A small-molecule ligand and the protein it binds are described below.
Small molecule (SMILES): CC(C)C[C@H](NC(=O)OCc1c(F)c(F)c(F)c(F)c1F)C(=O)N[C@@H](C[C@@H]1C=CNC1=O)C(O)S(=O)(=O)O

Binding-site contacts:
Ligand atom C25 contacts residue YM11 of chain 1.F at 0.1 Å.
Ligand atom C13 contacts residue YM11 of chain 1.F at 0.2 Å.
Ligand atom O02 contacts residue YM11 of chain 1.F at 1.3 Å.
Ligand atom C05 contacts residue YM11 of chain 1.F at 0.1 Å.
Ligand atom C08 contacts residue YM11 of chain 1.F at 0.1 Å.
Ligand atom O33 contacts residue YM11 of chain 1.F at 0.4 Å (h-bond).
Ligand atom F28 contacts residue YM11 of chain 1.F at 0.1 Å.
Ligand atom C01 contacts residue CYS149 of chain 1.B at 1.8 Å (hydrophobic).
Ligand atom O10 contacts residue YM11 of chain 1.F at 0.1 Å (h-bond).
Ligand atom C23 contacts residue YM11 of chain 1.F at 0.0 Å.
Ligand atom C16 contacts residue YM11 of chain 1.F at 0.1 Å.
Ligand atom C21 contacts residue GLU170 of chain 1.B at 2.8 Å.
Ligand atom N07 contacts residue YM11 of chain 1.F at 0.1 Å (h-bond).
Ligand atom O34 contacts residue YM11 of chain 1.F at 0.2 Å (h-bond).
Ligand atom N11 contacts residue YM11 of chain 1.F at 0.2 Å (h-bond).
Ligand atom C22 contacts residue YM11 of chain 1.F at 0.1 Å.
Ligand atom N18 contacts residue GLN193 of chain 1.B at 2.8 Å (h-bond).
Ligand atom C17 contacts residue YM11 of chain 1.F at 0.1 Å.
Ligand atom C04 contacts residue YM11 of chain 1.F at 0.1 Å.
Ligand atom C03 contacts residue YM11 of chain 1.F at 0.2 Å.
Ligand atom O02 contacts residue CYS149 of chain 1.B at 2.6 Å (h-bond).
Ligand atom F30 contacts residue YM11 of chain 1.F at 0.2 Å.
Ligand atom C09 contacts residue YM11 of chain 1.F at 0.1 Å.
Ligand atom F24 contacts residue YM11 of chain 1.F at 0.0 Å.
Ligand atom C14 contacts residue YM11 of chain 1.F at 0.1 Å.
Ligand atom O10 contacts residue HIS167 of chain 1.B at 2.8 Å (h-bond).
Ligand atom N18 contacts residue YM11 of chain 1.F at 0.1 Å (h-bond).
Ligand atom C21 contacts residue YM11 of chain 1.F at 0.1 Å.
Ligand atom F32 contacts residue YM11 of chain 1.F at 0.2 Å.
Ligand atom O20 contacts residue YM11 of chain 1.F at 0.1 Å (h-bond).
Ligand atom C03 contacts residue CYS149 of chain 1.B at 2.7 Å (hydrophobic).
Ligand atom C29 contacts residue YM11 of chain 1.F at 0.1 Å.
Ligand atom C31 contacts residue YM11 of chain 1.F at 0.1 Å.
Ligand atom F26 contacts residue YM11 of chain 1.F at 0.1 Å.
Ligand atom C19 contacts residue YM11 of chain 1.F at 0.2 Å.
Ligand atom C15 contacts residue YM11 of chain 1.F at 0.1 Å.
Ligand atom C12 contacts residue YM11 of chain 1.F at 0.2 Å.
Ligand atom C27 contacts residue YM11 of chain 1.F at 0.1 Å.
Ligand atom C01 contacts residue YM11 of chain 1.F at 0.2 Å.
Ligand atom C06 contacts residue YM11 of chain 1.F at 0.1 Å.

Sequence of chain 1.B:
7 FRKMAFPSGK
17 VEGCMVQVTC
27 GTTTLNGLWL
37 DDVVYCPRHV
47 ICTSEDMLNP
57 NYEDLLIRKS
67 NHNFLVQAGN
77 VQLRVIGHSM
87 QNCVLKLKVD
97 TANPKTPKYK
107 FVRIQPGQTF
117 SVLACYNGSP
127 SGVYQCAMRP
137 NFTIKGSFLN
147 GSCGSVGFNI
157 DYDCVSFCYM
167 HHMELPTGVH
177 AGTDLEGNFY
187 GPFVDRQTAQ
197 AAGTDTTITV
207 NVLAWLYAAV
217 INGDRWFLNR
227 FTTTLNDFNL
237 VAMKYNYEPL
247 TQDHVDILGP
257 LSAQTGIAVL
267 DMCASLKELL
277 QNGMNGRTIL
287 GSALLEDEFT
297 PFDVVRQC